The small molecule below binds the protein below.
Small molecule (SMILES): CC(=O)N[C@@H]1[C@@H](O)[C@H](O)[C@@H](CO)O[C@H]1O

Binding-site contacts:
Ligand atom C8 contacts residue LYS122 of chain 1.J at 4.2 Å.
Ligand atom C8 contacts residue ASN126 of chain 1.J at 3.9 Å.
Ligand atom C2 contacts residue ASN126 of chain 1.J at 2.4 Å.
Ligand atom N2 contacts residue ASN126 of chain 1.J at 2.9 Å (h-bond).
Ligand atom C7 contacts residue ASN126 of chain 1.J at 3.4 Å.
Ligand atom C1 contacts residue ASN126 of chain 1.J at 1.4 Å.
Ligand atom O7 contacts residue ASN126 of chain 1.J at 3.6 Å.
Ligand atom O5 contacts residue ASN126 of chain 1.J at 2.3 Å (h-bond).
Ligand atom O7 contacts residue TYR127 of chain 1.J at 4.4 Å.
Ligand atom C5 contacts residue ASN126 of chain 1.J at 3.6 Å.
Ligand atom C3 contacts residue ASN126 of chain 1.J at 3.8 Å.
Ligand atom C8 contacts residue GLU123 of chain 1.J at 3.3 Å.
Ligand atom C4 contacts residue ASN126 of chain 1.J at 4.2 Å.

Sequence of chain 1.J:
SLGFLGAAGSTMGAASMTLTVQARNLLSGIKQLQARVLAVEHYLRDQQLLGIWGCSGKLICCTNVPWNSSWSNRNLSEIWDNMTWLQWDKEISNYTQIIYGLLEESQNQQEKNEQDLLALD